Binding-site contacts:
Ligand atom C8 contacts residue ASN211 of chain 3.A at 4.5 Å.
Ligand atom C5 contacts residue ASN211 of chain 3.A at 3.7 Å.
Ligand atom C3 contacts residue ASN211 of chain 3.A at 3.8 Å.
Ligand atom C1 contacts residue ASN211 of chain 3.A at 1.4 Å.
Ligand atom O5 contacts residue ASN211 of chain 3.A at 2.4 Å (h-bond).
Ligand atom O7 contacts residue ASN211 of chain 3.A at 3.5 Å (h-bond).
Ligand atom C4 contacts residue ASN211 of chain 3.A at 4.2 Å.
Ligand atom N2 contacts residue ASN211 of chain 3.A at 2.9 Å (h-bond).
Ligand atom C7 contacts residue ASN211 of chain 3.A at 3.4 Å.
Ligand atom C2 contacts residue ASN211 of chain 3.A at 2.5 Å.

Sequence of chain 3.A:
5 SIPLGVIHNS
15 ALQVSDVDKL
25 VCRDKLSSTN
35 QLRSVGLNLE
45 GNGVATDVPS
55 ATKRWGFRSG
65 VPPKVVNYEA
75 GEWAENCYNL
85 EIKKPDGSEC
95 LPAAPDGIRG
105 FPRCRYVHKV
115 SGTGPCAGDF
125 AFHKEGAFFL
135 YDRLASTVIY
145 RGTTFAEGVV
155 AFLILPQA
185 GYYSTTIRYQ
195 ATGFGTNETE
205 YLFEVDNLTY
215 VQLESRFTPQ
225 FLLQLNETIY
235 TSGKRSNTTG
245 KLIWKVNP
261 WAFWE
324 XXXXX

A small-molecule ligand and the protein it binds are described below.
Small molecule (SMILES): CC(=O)N[C@@H]1[C@@H](O)[C@H](O)[C@@H](CO)O[C@H]1O